Sequence of chain 1.C:
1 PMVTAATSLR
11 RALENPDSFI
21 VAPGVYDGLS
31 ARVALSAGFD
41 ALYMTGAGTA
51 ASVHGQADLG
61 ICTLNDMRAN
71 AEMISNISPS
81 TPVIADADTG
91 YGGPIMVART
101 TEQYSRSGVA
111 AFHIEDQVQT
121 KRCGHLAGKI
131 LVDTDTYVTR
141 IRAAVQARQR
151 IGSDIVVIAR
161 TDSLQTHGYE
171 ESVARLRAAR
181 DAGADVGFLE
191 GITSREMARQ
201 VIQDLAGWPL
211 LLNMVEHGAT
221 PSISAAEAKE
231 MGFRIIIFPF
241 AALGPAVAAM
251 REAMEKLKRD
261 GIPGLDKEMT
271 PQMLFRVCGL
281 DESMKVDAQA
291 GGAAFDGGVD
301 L

This small molecule binds to this protein.
Small molecule (SMILES): O=C(O)C(O)(O)C(F)(F)C(=O)O

Binding-site contacts:
Ligand atom O4 contacts residue ASN213 of chain 1.C at 3.6 Å (h-bond).
Ligand atom O6 contacts residue HIS125 of chain 1.C at 3.5 Å.
Ligand atom O6 contacts residue GLU190 of chain 1.C at 2.4 Å (salt-bridge).
Ligand atom O5 contacts residue GLY124 of chain 1.C at 2.8 Å (h-bond).
Ligand atom O5 contacts residue GLU190 of chain 1.C at 3.5 Å (salt-bridge).
Ligand atom F1 contacts residue CYS123 of chain 1.C at 3.4 Å.
Ligand atom O1 contacts residue ALA47 of chain 1.C at 3.0 Å (h-bond).
Ligand atom C1 contacts residue THR45 of chain 1.C at 3.4 Å.
Ligand atom C4 contacts residue GLY124 of chain 1.C at 3.5 Å.
Ligand atom F2 contacts residue PRO239 of chain 1.C at 3.5 Å.
Ligand atom O4 contacts residue TYR43 of chain 1.C at 2.8 Å (h-bond).
Ligand atom C1 contacts residue MN1 of chain 1.W at 2.9 Å.
Ligand atom O3 contacts residue ARG160 of chain 1.C at 2.9 Å (salt-bridge).
Ligand atom O6 contacts residue GLY124 of chain 1.C at 3.8 Å.
Ligand atom C1 contacts residue ASP86 of chain 1.C at 3.7 Å.
Ligand atom C1 contacts residue TYR43 of chain 1.C at 3.3 Å (hydrophobic).
Ligand atom O3 contacts residue ASP86 of chain 1.C at 3.5 Å (salt-bridge).
Ligand atom F1 contacts residue ASP58 of chain 1.C at 3.2 Å.
Ligand atom O5 contacts residue ARG160 of chain 1.C at 2.9 Å (salt-bridge).
Ligand atom O5 contacts residue CYS123 of chain 1.C at 3.6 Å.
Ligand atom O1 contacts residue GLY46 of chain 1.C at 3.0 Å (h-bond).
Ligand atom O3 contacts residue TYR43 of chain 1.C at 3.7 Å.
Ligand atom C2 contacts residue MN1 of chain 1.W at 3.0 Å.
Ligand atom O2 contacts residue THR45 of chain 1.C at 2.6 Å (h-bond).
Ligand atom O1 contacts residue MN1 of chain 1.W at 2.1 Å.
Ligand atom C1 contacts residue GLY46 of chain 1.C at 3.7 Å.
Ligand atom O1 contacts residue TYR43 of chain 1.C at 3.7 Å.
Ligand atom C4 contacts residue CYS123 of chain 1.C at 3.7 Å (hydrophobic).
Ligand atom F2 contacts residue VAL215 of chain 1.C at 3.8 Å.
Ligand atom O3 contacts residue MN1 of chain 1.W at 2.1 Å.
Ligand atom C4 contacts residue GLU190 of chain 1.C at 3.3 Å.
Ligand atom O1 contacts residue THR45 of chain 1.C at 3.5 Å (h-bond).
Ligand atom O2 contacts residue TYR43 of chain 1.C at 3.4 Å (h-bond).
Ligand atom C4 contacts residue ARG160 of chain 1.C at 3.6 Å.
Ligand atom C2 contacts residue TYR43 of chain 1.C at 3.4 Å (hydrophobic).
Ligand atom F1 contacts residue MN1 of chain 1.W at 3.6 Å.
Ligand atom O6 contacts residue ASN213 of chain 1.C at 3.1 Å (h-bond).
Ligand atom O4 contacts residue PRO239 of chain 1.C at 3.6 Å.
Ligand atom O2 contacts residue PRO239 of chain 1.C at 3.3 Å.
Ligand atom O1 contacts residue ASP86 of chain 1.C at 2.8 Å (salt-bridge).